Sequence of chain 1.B:
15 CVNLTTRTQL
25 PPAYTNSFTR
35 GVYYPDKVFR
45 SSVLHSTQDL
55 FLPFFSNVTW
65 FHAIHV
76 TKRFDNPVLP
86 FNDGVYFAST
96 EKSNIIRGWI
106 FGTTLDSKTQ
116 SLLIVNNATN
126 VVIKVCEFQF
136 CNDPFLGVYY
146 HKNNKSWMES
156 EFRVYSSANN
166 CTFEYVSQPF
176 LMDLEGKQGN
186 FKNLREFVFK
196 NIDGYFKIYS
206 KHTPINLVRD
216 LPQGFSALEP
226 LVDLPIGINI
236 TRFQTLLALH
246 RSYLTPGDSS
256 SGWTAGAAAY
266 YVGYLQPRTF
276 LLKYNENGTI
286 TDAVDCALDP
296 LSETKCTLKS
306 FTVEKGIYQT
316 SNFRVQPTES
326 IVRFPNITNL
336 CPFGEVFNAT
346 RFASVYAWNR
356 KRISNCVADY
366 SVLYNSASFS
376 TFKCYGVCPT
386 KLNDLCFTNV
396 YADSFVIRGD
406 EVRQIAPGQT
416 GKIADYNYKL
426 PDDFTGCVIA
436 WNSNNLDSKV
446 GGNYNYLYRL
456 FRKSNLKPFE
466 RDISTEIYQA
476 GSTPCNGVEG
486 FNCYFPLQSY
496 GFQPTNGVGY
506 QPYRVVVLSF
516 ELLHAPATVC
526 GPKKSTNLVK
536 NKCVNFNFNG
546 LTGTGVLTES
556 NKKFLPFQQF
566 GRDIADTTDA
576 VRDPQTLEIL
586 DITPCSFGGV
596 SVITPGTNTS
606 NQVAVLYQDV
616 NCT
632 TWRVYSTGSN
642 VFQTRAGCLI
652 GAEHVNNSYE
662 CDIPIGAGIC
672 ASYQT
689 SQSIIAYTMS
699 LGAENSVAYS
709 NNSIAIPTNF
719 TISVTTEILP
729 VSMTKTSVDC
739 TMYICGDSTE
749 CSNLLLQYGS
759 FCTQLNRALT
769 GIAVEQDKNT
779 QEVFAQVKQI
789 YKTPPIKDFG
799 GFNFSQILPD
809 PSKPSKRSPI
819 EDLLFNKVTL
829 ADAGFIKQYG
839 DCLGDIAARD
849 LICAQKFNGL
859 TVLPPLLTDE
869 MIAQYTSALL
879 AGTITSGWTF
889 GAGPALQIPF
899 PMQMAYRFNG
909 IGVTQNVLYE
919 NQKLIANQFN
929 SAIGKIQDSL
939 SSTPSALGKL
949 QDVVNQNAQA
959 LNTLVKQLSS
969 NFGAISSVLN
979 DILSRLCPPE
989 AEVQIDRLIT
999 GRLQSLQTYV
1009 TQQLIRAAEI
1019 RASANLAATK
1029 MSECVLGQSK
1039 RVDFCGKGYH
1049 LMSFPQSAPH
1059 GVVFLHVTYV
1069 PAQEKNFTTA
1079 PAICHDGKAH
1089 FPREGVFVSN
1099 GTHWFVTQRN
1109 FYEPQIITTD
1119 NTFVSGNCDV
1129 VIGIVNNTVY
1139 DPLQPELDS

Binding-site contacts:
Ligand atom C1 contacts residue THR618 of chain 1.A at 4.1 Å.
Ligand atom C2 contacts residue ASN616 of chain 1.A at 2.6 Å.
Ligand atom O6 contacts residue THR618 of chain 1.A at 4.3 Å.
Ligand atom C8 contacts residue ASN616 of chain 1.A at 3.7 Å.
Ligand atom C1 contacts residue ASN616 of chain 1.A at 1.5 Å.
Ligand atom O7 contacts residue ILE834 of chain 1.B at 4.2 Å.
Ligand atom O7 contacts residue ASN616 of chain 1.A at 4.2 Å.
Ligand atom N2 contacts residue ASN616 of chain 1.A at 2.7 Å (h-bond).
Ligand atom C7 contacts residue ILE834 of chain 1.B at 4.4 Å (hydrophobic).
Ligand atom O5 contacts residue THR618 of chain 1.A at 4.0 Å.
Ligand atom C5 contacts residue ASN616 of chain 1.A at 3.8 Å.
Ligand atom C4 contacts residue ASN616 of chain 1.A at 4.3 Å.
Ligand atom C8 contacts residue THR645 of chain 1.A at 4.3 Å.
Ligand atom C3 contacts residue ASN616 of chain 1.A at 3.9 Å.
Ligand atom C7 contacts residue ASN616 of chain 1.A at 3.3 Å.
Ligand atom O5 contacts residue ASN616 of chain 1.A at 2.4 Å (h-bond).
Ligand atom C8 contacts residue ILE834 of chain 1.B at 3.8 Å (hydrophobic).
Ligand atom C8 contacts residue GLN644 of chain 1.A at 4.2 Å.

Sequence of chain 1.A:
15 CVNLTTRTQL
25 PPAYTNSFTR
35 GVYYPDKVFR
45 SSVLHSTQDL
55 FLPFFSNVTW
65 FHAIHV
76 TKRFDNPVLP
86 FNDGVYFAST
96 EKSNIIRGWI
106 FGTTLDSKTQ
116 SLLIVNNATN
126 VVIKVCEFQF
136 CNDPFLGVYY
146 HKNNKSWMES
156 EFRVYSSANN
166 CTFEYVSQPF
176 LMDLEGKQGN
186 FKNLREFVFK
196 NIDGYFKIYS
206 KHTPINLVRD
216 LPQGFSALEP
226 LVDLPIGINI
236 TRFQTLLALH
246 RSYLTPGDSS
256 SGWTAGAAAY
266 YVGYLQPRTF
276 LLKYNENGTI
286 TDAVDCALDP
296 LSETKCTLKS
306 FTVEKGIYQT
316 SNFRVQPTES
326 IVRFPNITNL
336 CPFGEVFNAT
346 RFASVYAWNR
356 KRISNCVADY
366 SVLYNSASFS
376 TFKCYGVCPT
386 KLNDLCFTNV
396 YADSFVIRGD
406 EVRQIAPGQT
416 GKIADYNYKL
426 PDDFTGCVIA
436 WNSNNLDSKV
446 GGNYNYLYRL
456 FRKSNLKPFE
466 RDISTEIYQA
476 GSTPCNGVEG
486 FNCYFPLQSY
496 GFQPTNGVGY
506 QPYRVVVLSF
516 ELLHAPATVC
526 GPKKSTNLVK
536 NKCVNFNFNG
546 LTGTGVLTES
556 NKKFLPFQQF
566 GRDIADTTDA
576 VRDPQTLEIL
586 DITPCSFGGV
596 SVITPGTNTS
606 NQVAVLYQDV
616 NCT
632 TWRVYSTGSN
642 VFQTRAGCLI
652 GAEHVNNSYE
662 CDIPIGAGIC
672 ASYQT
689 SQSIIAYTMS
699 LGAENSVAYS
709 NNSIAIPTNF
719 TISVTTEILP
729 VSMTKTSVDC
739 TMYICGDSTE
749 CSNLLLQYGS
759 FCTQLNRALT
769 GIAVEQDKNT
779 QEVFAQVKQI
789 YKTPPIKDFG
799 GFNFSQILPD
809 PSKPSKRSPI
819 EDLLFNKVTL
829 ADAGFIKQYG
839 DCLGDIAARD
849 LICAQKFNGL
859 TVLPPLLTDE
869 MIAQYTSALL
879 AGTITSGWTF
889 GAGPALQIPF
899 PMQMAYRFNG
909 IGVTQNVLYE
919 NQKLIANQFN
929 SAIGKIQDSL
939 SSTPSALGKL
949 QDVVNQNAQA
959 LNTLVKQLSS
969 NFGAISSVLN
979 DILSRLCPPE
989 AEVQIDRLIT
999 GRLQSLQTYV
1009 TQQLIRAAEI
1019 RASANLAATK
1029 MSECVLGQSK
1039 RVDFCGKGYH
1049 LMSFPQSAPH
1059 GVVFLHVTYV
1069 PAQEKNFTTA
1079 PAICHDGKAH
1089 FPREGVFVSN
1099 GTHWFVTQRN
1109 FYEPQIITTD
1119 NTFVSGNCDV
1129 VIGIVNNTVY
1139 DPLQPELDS

This protein binds this small molecule.
Small molecule (SMILES): CC(=O)N[C@H]1[C@H](O[C@H]2[C@H](O)[C@@H](NC(C)=O)CO[C@@H]2CO)O[C@H](CO)[C@@H](O)[C@@H]1O